This protein binds this small molecule.
Small molecule (SMILES): NCCCCCCO[P](=O)(O)O[P](=O)(O)OC[C@H]1O[C@@H](n2ccc(=O)[nH]c2=O)[C@H](O)[C@@H]1O

Binding-site contacts:
Ligand atom O2A contacts residue ARG76 of chain 1.C at 3.3 Å (salt-bridge).
Ligand atom O2A contacts residue ASP235 of chain 1.C at 3.3 Å (salt-bridge).
Ligand atom O3' contacts residue ASP137 of chain 1.C at 3.1 Å.
Ligand atom O1A contacts residue ASP139 of chain 1.C at 3.2 Å (salt-bridge).
Ligand atom C2B contacts residue PRO72 of chain 1.C at 3.5 Å (hydrophobic).
Ligand atom O3B contacts residue HIS229 of chain 1.C at 3.2 Å (h-bond).
Ligand atom O4' contacts residue PHE111 of chain 1.C at 3.5 Å.
Ligand atom C5 contacts residue ASP235 of chain 1.C at 3.3 Å.
Ligand atom O2' contacts residue PRO72 of chain 1.C at 2.7 Å (h-bond).
Ligand atom O1A contacts residue ARG76 of chain 1.C at 3.1 Å (salt-bridge).
Ligand atom O3A contacts residue GOL1 of chain 1.EA at 3.0 Å (h-bond).
Ligand atom C4 contacts residue ASP235 of chain 1.C at 3.4 Å.
Ligand atom O3' contacts residue VAL138 of chain 1.C at 3.6 Å (h-bond).
Ligand atom O3' contacts residue ASP139 of chain 1.C at 3.2 Å (salt-bridge).
Ligand atom O1A contacts residue MN1 of chain 1.DA at 2.3 Å.
Ligand atom O3B contacts residue MN1 of chain 1.DA at 2.0 Å.
Ligand atom O2' contacts residue ASP137 of chain 1.C at 3.6 Å.
Ligand atom N3 contacts residue ARG74 of chain 1.C at 2.8 Å (salt-bridge).
Ligand atom O2 contacts residue PHE73 of chain 1.C at 3.3 Å.
Ligand atom C5B contacts residue ASP137 of chain 1.C at 3.6 Å.
Ligand atom C2 contacts residue ARG74 of chain 1.C at 3.6 Å.
Ligand atom O2A contacts residue HIS232 of chain 1.C at 3.6 Å.
Ligand atom C6 contacts residue PHE111 of chain 1.C at 3.3 Å (hydrophobic).
Ligand atom PB contacts residue MN1 of chain 1.DA at 3.4 Å.
Ligand atom O2' contacts residue VAL138 of chain 1.C at 3.0 Å (h-bond).
Ligand atom C4B contacts residue ASP137 of chain 1.C at 3.4 Å.
Ligand atom O1A contacts residue HIS232 of chain 1.C at 3.2 Å (h-bond).
Ligand atom O2 contacts residue ARG74 of chain 1.C at 3.0 Å (salt-bridge).
Ligand atom O1B contacts residue TRP199 of chain 1.C at 2.8 Å (h-bond).
Ligand atom C4' contacts residue ARG234 of chain 1.C at 3.5 Å.
Ligand atom O2B contacts residue HIS232 of chain 1.C at 3.6 Å.
Ligand atom C3' contacts residue HIS232 of chain 1.C at 3.6 Å.
Ligand atom O4 contacts residue ASP235 of chain 1.C at 3.0 Å.
Ligand atom N1 contacts residue PHE111 of chain 1.C at 3.4 Å.
Ligand atom O3B contacts residue HIS232 of chain 1.C at 3.5 Å (h-bond).
Ligand atom O1B contacts residue GOL1 of chain 1.EA at 3.0 Å (h-bond).
Ligand atom C1B contacts residue PRO72 of chain 1.C at 3.5 Å (hydrophobic).
Ligand atom O2 contacts residue ARG76 of chain 1.C at 3.4 Å.
Ligand atom O3B contacts residue LYS164 of chain 1.C at 2.9 Å (salt-bridge).
Ligand atom PA contacts residue MN1 of chain 1.DA at 3.4 Å.

Sequence of chain 1.C:
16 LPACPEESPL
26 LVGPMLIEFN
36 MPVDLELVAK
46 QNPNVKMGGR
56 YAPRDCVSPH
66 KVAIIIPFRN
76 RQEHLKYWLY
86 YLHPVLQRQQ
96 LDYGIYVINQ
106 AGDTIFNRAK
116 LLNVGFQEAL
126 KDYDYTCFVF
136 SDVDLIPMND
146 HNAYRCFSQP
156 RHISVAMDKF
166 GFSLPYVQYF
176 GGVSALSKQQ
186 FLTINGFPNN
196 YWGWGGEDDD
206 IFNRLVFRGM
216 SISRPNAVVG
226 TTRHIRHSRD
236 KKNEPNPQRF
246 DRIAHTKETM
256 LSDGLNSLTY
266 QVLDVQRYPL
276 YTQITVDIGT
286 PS